The small molecule below binds the protein below.
Small molecule (SMILES): Nc1ncnc2[nH]cnc12

Binding-site contacts:
Ligand atom N3 contacts residue MET199 of chain 1.A at 4.1 Å.
Ligand atom N9 contacts residue GLY112 of chain 1.A at 3.5 Å (h-bond).
Ligand atom C6 contacts residue PHE179 of chain 1.A at 3.7 Å (hydrophobic).
Ligand atom N7 contacts residue ASP223 of chain 1.A at 3.9 Å.
Ligand atom C8 contacts residue GLY112 of chain 1.A at 3.7 Å.
Ligand atom N7 contacts residue VAL225 of chain 1.A at 3.8 Å.
Ligand atom N9 contacts residue VAL197 of chain 1.A at 4.0 Å.
Ligand atom N3 contacts residue VAL197 of chain 1.A at 3.4 Å (h-bond).
Ligand atom N1 contacts residue MET199 of chain 1.A at 4.2 Å.
Ligand atom C5 contacts residue VAL197 of chain 1.A at 4.3 Å (hydrophobic).
Ligand atom N3 contacts residue PHE179 of chain 1.A at 4.0 Å.
Ligand atom N7 contacts residue GLY112 of chain 1.A at 4.3 Å.
Ligand atom C8 contacts residue CYS111 of chain 1.A at 4.3 Å (hydrophobic).
Ligand atom N9 contacts residue CYS111 of chain 1.A at 4.0 Å.
Ligand atom N9 contacts residue SER222 of chain 1.A at 4.2 Å.
Ligand atom C2 contacts residue MET199 of chain 1.A at 3.4 Å (hydrophobic).
Ligand atom N1 contacts residue PHE179 of chain 1.A at 3.6 Å.
Ligand atom C5 contacts residue PHE179 of chain 1.A at 3.5 Å (hydrophobic).
Ligand atom N9 contacts residue PHE179 of chain 1.A at 4.1 Å.
Ligand atom C2 contacts residue GLU198 of chain 1.A at 3.7 Å.
Ligand atom N1 contacts residue VAL197 of chain 1.A at 3.7 Å.
Ligand atom C2 contacts residue PHE179 of chain 1.A at 3.8 Å (hydrophobic).
Ligand atom C8 contacts residue PHE179 of chain 1.A at 4.2 Å (hydrophobic).
Ligand atom C4 contacts residue VAL197 of chain 1.A at 3.6 Å (hydrophobic).
Ligand atom C8 contacts residue SER222 of chain 1.A at 4.1 Å.
Ligand atom N9 contacts residue ASP223 of chain 1.A at 4.3 Å.
Ligand atom N6 contacts residue PHE179 of chain 1.A at 3.3 Å (h-bond).
Ligand atom C6 contacts residue VAL197 of chain 1.A at 4.2 Å (hydrophobic).
Ligand atom C8 contacts residue ASP223 of chain 1.A at 3.2 Å.
Ligand atom C4 contacts residue PHE179 of chain 1.A at 3.6 Å (hydrophobic).
Ligand atom C4 contacts residue GLY112 of chain 1.A at 4.1 Å.
Ligand atom C2 contacts residue VAL197 of chain 1.A at 3.9 Å (hydrophobic).
Ligand atom N3 contacts residue GLU198 of chain 1.A at 3.5 Å.
Ligand atom C8 contacts residue VAL225 of chain 1.A at 4.5 Å (hydrophobic).
Ligand atom N7 contacts residue PHE179 of chain 1.A at 3.9 Å.

Sequence of chain 1.A:
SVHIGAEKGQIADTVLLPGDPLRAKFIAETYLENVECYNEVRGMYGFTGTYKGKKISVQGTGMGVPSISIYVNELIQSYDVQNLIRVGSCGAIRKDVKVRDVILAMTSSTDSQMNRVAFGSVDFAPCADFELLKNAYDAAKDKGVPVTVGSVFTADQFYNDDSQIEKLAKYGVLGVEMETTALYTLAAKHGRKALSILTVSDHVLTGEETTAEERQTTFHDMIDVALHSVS